Binding-site contacts:
Ligand atom O7 contacts residue ASN384 of chain 1.CA at 3.0 Å.
Ligand atom C2 contacts residue ASN384 of chain 1.CA at 2.4 Å.
Ligand atom C7 contacts residue HIS413 of chain 1.CA at 4.1 Å.
Ligand atom C6 contacts residue VAL354 of chain 1.CA at 3.9 Å (hydrophobic).
Ligand atom C1 contacts residue ASN384 of chain 1.CA at 1.4 Å.
Ligand atom O7 contacts residue HIS413 of chain 1.CA at 4.3 Å.
Ligand atom O6 contacts residue VAL354 of chain 1.CA at 3.2 Å.
Ligand atom C8 contacts residue ASN384 of chain 1.CA at 4.3 Å.
Ligand atom C7 contacts residue ASN384 of chain 1.CA at 3.1 Å.
Ligand atom N2 contacts residue ASN384 of chain 1.CA at 2.9 Å (h-bond).
Ligand atom O6 contacts residue ASN384 of chain 1.CA at 4.2 Å.
Ligand atom C8 contacts residue HIS413 of chain 1.CA at 3.1 Å.
Ligand atom O5 contacts residue SER385 of chain 1.CA at 4.5 Å.
Ligand atom O6 contacts residue CYS386 of chain 1.CA at 3.5 Å (h-bond).
Ligand atom O5 contacts residue ASN384 of chain 1.CA at 2.4 Å (h-bond).
Ligand atom C3 contacts residue ASN384 of chain 1.CA at 3.8 Å.
Ligand atom C5 contacts residue ASN384 of chain 1.CA at 3.6 Å.
Ligand atom O6 contacts residue SER385 of chain 1.CA at 4.2 Å.
Ligand atom C4 contacts residue ASN384 of chain 1.CA at 4.2 Å.

A protein and the small-molecule ligand that binds it are described below.
Small molecule (SMILES): CC(=O)N[C@@H]1[C@@H](O)[C@H](O)[C@@H](CO)O[C@H]1O

Sequence of chain 1.CA:
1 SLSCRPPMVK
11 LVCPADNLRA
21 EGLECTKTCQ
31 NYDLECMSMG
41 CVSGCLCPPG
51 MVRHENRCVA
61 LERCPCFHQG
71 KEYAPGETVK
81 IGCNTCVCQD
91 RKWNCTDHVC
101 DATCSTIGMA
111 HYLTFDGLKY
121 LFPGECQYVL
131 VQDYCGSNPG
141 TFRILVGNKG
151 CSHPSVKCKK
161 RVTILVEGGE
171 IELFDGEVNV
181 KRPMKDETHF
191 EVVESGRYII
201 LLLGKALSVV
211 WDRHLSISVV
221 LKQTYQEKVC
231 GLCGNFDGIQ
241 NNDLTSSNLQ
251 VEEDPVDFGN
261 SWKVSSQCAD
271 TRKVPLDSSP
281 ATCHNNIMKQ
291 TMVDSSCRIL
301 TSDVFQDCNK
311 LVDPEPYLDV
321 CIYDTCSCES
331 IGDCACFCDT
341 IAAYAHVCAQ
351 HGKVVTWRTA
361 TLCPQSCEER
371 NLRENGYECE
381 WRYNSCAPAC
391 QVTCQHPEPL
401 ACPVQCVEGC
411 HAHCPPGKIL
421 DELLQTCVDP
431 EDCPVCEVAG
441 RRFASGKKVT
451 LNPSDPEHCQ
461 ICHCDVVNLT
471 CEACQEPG